The protein below binds the small molecule below.
Small molecule (SMILES): CC(=O)N[C@H]1[C@H](O[C@H]2[C@H](O)[C@@H](NC(C)=O)CO[C@@H]2CO)O[C@H](CO)[C@@H](O)[C@@H]1O

Sequence of chain 1.F:
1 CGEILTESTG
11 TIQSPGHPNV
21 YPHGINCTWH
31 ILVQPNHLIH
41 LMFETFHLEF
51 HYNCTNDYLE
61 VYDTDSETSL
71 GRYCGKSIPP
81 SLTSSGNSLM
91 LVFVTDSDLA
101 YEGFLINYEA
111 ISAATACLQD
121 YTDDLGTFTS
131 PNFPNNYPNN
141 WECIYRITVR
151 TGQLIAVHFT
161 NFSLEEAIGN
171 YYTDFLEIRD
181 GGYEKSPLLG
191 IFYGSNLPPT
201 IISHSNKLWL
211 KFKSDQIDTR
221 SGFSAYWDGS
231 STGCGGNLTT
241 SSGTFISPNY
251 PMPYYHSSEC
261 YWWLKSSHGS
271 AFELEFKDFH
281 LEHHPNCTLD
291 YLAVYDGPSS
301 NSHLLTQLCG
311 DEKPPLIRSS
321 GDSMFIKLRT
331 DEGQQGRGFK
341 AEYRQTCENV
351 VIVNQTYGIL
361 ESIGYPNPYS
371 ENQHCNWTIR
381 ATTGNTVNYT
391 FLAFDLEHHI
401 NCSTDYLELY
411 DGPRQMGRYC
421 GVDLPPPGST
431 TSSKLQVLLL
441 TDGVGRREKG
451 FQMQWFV

Binding-site contacts:
Ligand atom O6 contacts residue ASN376 of chain 1.F at 4.4 Å.
Ligand atom C8 contacts residue GLY412 of chain 1.F at 4.3 Å.
Ligand atom C1 contacts residue ASN349 of chain 1.F at 3.9 Å.
Ligand atom C4 contacts residue ASN376 of chain 1.F at 4.3 Å.
Ligand atom C8 contacts residue PRO413 of chain 1.F at 4.1 Å (hydrophobic).
Ligand atom C6 contacts residue ASN349 of chain 1.F at 3.1 Å.
Ligand atom C8 contacts residue GLN436 of chain 1.F at 3.7 Å.
Ligand atom C7 contacts residue ASN376 of chain 1.F at 3.5 Å.
Ligand atom O5 contacts residue ASN349 of chain 1.F at 2.7 Å (h-bond).
Ligand atom N2 contacts residue ASN376 of chain 1.F at 2.8 Å (h-bond).
Ligand atom O3 contacts residue GLN436 of chain 1.F at 4.2 Å.
Ligand atom C3 contacts residue GLN436 of chain 1.F at 3.7 Å.
Ligand atom C7 contacts residue GLN436 of chain 1.F at 3.6 Å.
Ligand atom O7 contacts residue GLN436 of chain 1.F at 3.8 Å.
Ligand atom C2 contacts residue GLN436 of chain 1.F at 3.7 Å.
Ligand atom N2 contacts residue GLN436 of chain 1.F at 3.1 Å (h-bond).
Ligand atom C1 contacts residue GLN436 of chain 1.F at 4.1 Å.
Ligand atom N2 contacts residue LEU438 of chain 1.F at 3.9 Å.
Ligand atom C8 contacts residue LYS434 of chain 1.F at 4.1 Å.
Ligand atom C8 contacts residue ASN376 of chain 1.F at 3.5 Å.
Ligand atom C1 contacts residue ASN376 of chain 1.F at 1.4 Å.
Ligand atom C7 contacts residue LEU438 of chain 1.F at 3.6 Å (hydrophobic).
Ligand atom C8 contacts residue LEU438 of chain 1.F at 4.0 Å (hydrophobic).
Ligand atom O7 contacts residue LEU438 of chain 1.F at 3.3 Å.
Ligand atom O6 contacts residue ASN349 of chain 1.F at 2.7 Å (h-bond).
Ligand atom C2 contacts residue ASN376 of chain 1.F at 2.5 Å.
Ligand atom C5 contacts residue ASN349 of chain 1.F at 3.5 Å.
Ligand atom C3 contacts residue ASN376 of chain 1.F at 3.8 Å.
Ligand atom O5 contacts residue ASN376 of chain 1.F at 2.5 Å (h-bond).
Ligand atom O4 contacts residue GLN436 of chain 1.F at 4.4 Å.
Ligand atom C5 contacts residue ASN376 of chain 1.F at 3.7 Å.